Sequence of chain 1.E:
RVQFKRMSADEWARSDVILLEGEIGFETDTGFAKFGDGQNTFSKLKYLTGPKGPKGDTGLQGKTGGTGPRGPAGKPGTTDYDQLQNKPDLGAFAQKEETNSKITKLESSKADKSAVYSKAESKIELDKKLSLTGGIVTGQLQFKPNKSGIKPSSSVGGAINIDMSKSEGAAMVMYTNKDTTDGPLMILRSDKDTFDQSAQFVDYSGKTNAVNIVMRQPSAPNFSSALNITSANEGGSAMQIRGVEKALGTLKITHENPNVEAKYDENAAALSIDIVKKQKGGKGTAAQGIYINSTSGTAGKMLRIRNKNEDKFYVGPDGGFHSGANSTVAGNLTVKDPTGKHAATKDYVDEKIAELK

Sequence of chain 1.D:
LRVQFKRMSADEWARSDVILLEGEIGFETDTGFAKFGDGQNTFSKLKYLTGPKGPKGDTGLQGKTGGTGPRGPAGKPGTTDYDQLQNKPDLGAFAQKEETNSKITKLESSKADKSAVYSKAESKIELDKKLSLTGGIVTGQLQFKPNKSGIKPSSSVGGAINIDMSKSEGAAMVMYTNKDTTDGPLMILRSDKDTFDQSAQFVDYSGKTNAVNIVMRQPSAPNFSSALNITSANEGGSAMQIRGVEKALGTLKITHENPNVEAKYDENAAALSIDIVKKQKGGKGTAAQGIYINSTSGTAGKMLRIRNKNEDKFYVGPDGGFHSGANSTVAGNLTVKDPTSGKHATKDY

Binding-site contacts:
Ligand atom C6 contacts residue SER162 of chain 1.E at 3.1 Å.
Ligand atom N2 contacts residue GLN247 of chain 1.E at 3.3 Å (h-bond).
Ligand atom O5 contacts residue GLN247 of chain 1.E at 3.8 Å.
Ligand atom C7 contacts residue THR261 of chain 1.D at 3.8 Å.
Ligand atom C7 contacts residue GLN247 of chain 1.E at 3.8 Å.
Ligand atom C8 contacts residue GLN247 of chain 1.E at 3.8 Å.
Ligand atom O2 contacts residue ARG249 of chain 1.E at 3.1 Å (salt-bridge).
Ligand atom C6 contacts residue ASN216 of chain 1.D at 3.5 Å.
Ligand atom O1 contacts residue LYS259 of chain 1.D at 3.4 Å.
Ligand atom O6 contacts residue ASN216 of chain 1.D at 2.5 Å (h-bond).
Ligand atom C8 contacts residue LYS259 of chain 1.D at 3.3 Å.
Ligand atom O6B contacts residue SER160 of chain 1.E at 2.6 Å (h-bond).
Ligand atom O6B contacts residue SER162 of chain 1.E at 3.4 Å (h-bond).
Ligand atom O1 contacts residue GCD4 of chain 1.Q at 3.8 Å.
Ligand atom O5 contacts residue PHE208 of chain 1.E at 3.3 Å.
Ligand atom O4 contacts residue SER161 of chain 1.E at 2.9 Å (h-bond).
Ligand atom O6 contacts residue PRO191 of chain 1.F at 3.8 Å.
Ligand atom C5 contacts residue PHE208 of chain 1.E at 3.6 Å (hydrophobic).
Ligand atom C1 contacts residue PHE230 of chain 1.F at 3.5 Å (hydrophobic).
Ligand atom C7 contacts residue THR237 of chain 1.F at 3.7 Å.
Ligand atom O6 contacts residue THR215 of chain 1.D at 3.8 Å.
Ligand atom O5 contacts residue ASN235 of chain 1.F at 3.1 Å (h-bond).
Ligand atom O3 contacts residue THR237 of chain 1.F at 2.8 Å (h-bond).
Ligand atom C3 contacts residue THR237 of chain 1.F at 3.2 Å.
Ligand atom O3 contacts residue GLN247 of chain 1.E at 3.8 Å.
Ligand atom O7 contacts residue THR261 of chain 1.D at 3.6 Å.
Ligand atom C1 contacts residue GLN247 of chain 1.E at 3.3 Å.
Ligand atom C2 contacts residue ARG249 of chain 1.E at 3.6 Å.
Ligand atom O6A contacts residue ARG196 of chain 1.F at 3.0 Å (salt-bridge).
Ligand atom C3 contacts residue GLN247 of chain 1.E at 3.7 Å.
Ligand atom O2 contacts residue ARG223 of chain 1.D at 3.4 Å (salt-bridge).
Ligand atom O1 contacts residue PHE230 of chain 1.F at 3.5 Å.
Ligand atom C8 contacts residue THR237 of chain 1.F at 3.5 Å.
Ligand atom O6A contacts residue SER162 of chain 1.E at 2.3 Å (h-bond).
Ligand atom O6A contacts residue SER160 of chain 1.E at 3.1 Å (h-bond).
Ligand atom C6 contacts residue SER160 of chain 1.E at 3.2 Å.
Ligand atom O2 contacts residue THR237 of chain 1.F at 3.4 Å (h-bond).
Ligand atom C8 contacts residue ILE248 of chain 1.E at 3.7 Å (hydrophobic).
Ligand atom C8 contacts residue THR261 of chain 1.D at 3.6 Å.
Ligand atom O7 contacts residue ARG249 of chain 1.E at 3.8 Å.

A small-molecule ligand and the protein it binds are described below.
Small molecule (SMILES): CC(=O)N[C@@H]1[C@@H](O[C@@H]2O[C@H](C(=O)O)[C@@H](O[C@@H]3O[C@H](CO)[C@@H](O)[C@H](O[C@@H]4O[C@H](C(=O)O)[C@@H](O[C@@H]5O[C@H](CO)[C@@H](O)[C@H](O[C@@H]6O[C@H](C(=O)O)[C@@H](O[C@@H]7O[C@H](CO)[C@@H](O)[C@H](O[C@@H]8OC(C(=O)O)=C[C@H](O)[C@H]8O)[C@H]7NC(C)=O)[C@H](O)[C@H]6O)[C@H]5NC(C)=O)[C@H](O)[C@H]4O)[C@H]3NC(C)=O)[C@H](O)[C@H]2O)[C@H](O)[C@@H](CO)O[C@H]1O

Sequence of chain 1.F:
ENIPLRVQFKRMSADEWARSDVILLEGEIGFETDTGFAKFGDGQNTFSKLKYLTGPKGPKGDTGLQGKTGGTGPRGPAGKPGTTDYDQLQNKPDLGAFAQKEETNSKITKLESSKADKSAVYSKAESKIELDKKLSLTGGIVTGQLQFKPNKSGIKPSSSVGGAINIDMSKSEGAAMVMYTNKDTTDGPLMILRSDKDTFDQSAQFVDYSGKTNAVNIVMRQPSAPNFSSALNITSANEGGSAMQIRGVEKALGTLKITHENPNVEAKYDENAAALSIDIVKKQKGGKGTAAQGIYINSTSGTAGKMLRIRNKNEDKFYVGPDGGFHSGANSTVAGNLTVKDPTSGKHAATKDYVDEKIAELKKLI